This small molecule binds to this protein.
Small molecule (SMILES): Nc1ncnc2c1ncn2[C@@H]1O[C@H](CO[P](=O)(O)O[P](=O)(O)NP(=O)(O)O)[C@@H](O)[C@H]1O

Sequence of chain 1.A:
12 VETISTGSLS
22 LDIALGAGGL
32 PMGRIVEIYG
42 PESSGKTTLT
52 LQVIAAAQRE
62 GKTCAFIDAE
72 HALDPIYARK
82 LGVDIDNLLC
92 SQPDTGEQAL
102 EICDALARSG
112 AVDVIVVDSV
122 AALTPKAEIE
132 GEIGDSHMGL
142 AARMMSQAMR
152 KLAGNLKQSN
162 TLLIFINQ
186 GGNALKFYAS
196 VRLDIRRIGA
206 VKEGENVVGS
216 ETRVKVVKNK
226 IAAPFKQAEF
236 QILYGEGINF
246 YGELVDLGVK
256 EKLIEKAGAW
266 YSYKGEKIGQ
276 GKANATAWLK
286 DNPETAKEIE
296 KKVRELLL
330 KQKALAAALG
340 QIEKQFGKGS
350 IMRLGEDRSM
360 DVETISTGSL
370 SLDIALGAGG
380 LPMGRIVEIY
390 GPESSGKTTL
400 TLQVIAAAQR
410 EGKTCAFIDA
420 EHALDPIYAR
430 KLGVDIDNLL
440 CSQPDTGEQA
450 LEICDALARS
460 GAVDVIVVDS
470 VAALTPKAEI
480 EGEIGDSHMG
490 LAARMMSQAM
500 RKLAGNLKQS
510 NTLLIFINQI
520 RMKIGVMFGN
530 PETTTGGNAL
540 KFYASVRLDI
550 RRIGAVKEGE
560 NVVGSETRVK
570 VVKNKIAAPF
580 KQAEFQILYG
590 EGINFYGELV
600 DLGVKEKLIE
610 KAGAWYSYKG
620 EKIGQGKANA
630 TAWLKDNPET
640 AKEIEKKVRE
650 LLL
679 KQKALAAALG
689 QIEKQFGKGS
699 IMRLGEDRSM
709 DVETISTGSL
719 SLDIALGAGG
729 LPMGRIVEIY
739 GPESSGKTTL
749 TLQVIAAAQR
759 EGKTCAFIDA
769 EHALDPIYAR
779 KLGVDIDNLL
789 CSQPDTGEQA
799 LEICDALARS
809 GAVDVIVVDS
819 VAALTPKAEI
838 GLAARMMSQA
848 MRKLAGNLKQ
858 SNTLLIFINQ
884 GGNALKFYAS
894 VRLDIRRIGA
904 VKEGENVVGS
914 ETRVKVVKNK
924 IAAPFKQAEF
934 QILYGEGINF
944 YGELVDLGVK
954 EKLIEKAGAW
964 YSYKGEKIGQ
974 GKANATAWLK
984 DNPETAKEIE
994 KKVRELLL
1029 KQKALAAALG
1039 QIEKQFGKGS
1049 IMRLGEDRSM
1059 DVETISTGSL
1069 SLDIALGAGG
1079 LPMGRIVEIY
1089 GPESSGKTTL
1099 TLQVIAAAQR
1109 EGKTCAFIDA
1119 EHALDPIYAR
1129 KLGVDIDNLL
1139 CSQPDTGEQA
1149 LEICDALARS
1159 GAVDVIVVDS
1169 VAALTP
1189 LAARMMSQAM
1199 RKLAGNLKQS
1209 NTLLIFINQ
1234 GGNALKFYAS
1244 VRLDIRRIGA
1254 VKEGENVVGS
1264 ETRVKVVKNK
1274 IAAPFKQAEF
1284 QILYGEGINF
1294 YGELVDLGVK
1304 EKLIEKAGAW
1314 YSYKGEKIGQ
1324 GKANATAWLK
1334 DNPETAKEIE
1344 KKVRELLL

Binding-site contacts:
Ligand atom N7 contacts residue TYR78 of chain 1.A at 3.8 Å.
Ligand atom O1G contacts residue LYS47 of chain 1.A at 3.8 Å.
Ligand atom O1B contacts residue SER44 of chain 1.A at 2.6 Å (h-bond).
Ligand atom N3 contacts residue GLY240 of chain 1.A at 4.0 Å.
Ligand atom O4' contacts residue THR49 of chain 1.A at 3.5 Å (h-bond).
Ligand atom O3A contacts residue THR48 of chain 1.A at 2.8 Å (h-bond).
Ligand atom O5' contacts residue SER45 of chain 1.A at 3.8 Å.
Ligand atom O2B contacts residue LYS47 of chain 1.A at 3.2 Å (salt-bridge).
Ligand atom O5' contacts residue GLY46 of chain 1.A at 3.4 Å (h-bond).
Ligand atom O3A contacts residue GLY46 of chain 1.A at 3.8 Å.
Ligand atom O2G contacts residue SER44 of chain 1.A at 3.3 Å (h-bond).
Ligand atom PB contacts residue THR48 of chain 1.A at 3.8 Å.
Ligand atom PB contacts residue LYS47 of chain 1.A at 3.6 Å.
Ligand atom O1A contacts residue LYS47 of chain 1.A at 3.7 Å.
Ligand atom O3A contacts residue LYS47 of chain 1.A at 3.2 Å (salt-bridge).
Ligand atom C8 contacts residue TYR78 of chain 1.A at 3.6 Å (hydrophobic).
Ligand atom O1A contacts residue GLY46 of chain 1.A at 3.4 Å.
Ligand atom C5' contacts residue SER44 of chain 1.A at 4.0 Å.
Ligand atom PB contacts residue SER44 of chain 1.A at 3.9 Å.
Ligand atom O1B contacts residue GLU43 of chain 1.A at 3.5 Å.
Ligand atom O2A contacts residue THR48 of chain 1.A at 3.7 Å.
Ligand atom PA contacts residue THR49 of chain 1.A at 4.0 Å.
Ligand atom O2' contacts residue TYR239 of chain 1.A at 3.5 Å.
Ligand atom C1' contacts residue TYR78 of chain 1.A at 3.7 Å (hydrophobic).
Ligand atom O5' contacts residue SER44 of chain 1.A at 3.6 Å.
Ligand atom N6 contacts residue ASP75 of chain 1.A at 3.0 Å (salt-bridge).
Ligand atom O1A contacts residue THR48 of chain 1.A at 3.3 Å (h-bond).
Ligand atom PA contacts residue LYS47 of chain 1.A at 4.0 Å.
Ligand atom O2G contacts residue GLU43 of chain 1.A at 3.0 Å (salt-bridge).
Ligand atom C5' contacts residue GLY46 of chain 1.A at 3.3 Å.
Ligand atom N9 contacts residue TYR78 of chain 1.A at 3.8 Å.
Ligand atom O1B contacts residue SER45 of chain 1.A at 3.4 Å (h-bond).
Ligand atom O4' contacts residue TYR78 of chain 1.A at 3.8 Å.
Ligand atom O1A contacts residue THR49 of chain 1.A at 2.7 Å (h-bond).
Ligand atom O2B contacts residue THR48 of chain 1.A at 3.6 Å (h-bond).
Ligand atom PA contacts residue GLY46 of chain 1.A at 4.0 Å.
Ligand atom PA contacts residue THR48 of chain 1.A at 3.6 Å.
Ligand atom O1B contacts residue LYS47 of chain 1.A at 3.3 Å.
Ligand atom C4 contacts residue TYR78 of chain 1.A at 4.0 Å (hydrophobic).
Ligand atom O2' contacts residue SER215 of chain 1.A at 3.9 Å.